Sequence of chain 1.A:
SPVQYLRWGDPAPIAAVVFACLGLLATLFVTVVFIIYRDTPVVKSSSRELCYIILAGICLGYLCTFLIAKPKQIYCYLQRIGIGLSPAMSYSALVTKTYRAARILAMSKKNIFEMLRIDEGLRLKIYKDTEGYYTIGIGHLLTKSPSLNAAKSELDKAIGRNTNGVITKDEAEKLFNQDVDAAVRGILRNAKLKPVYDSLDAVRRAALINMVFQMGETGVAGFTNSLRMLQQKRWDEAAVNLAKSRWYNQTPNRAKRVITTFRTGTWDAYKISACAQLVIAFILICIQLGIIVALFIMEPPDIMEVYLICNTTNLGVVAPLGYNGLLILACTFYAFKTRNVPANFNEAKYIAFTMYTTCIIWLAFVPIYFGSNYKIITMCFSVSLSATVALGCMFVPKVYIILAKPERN

A small-molecule ligand and the protein it binds are described below.
Small molecule (SMILES): COc1cccc(C#Cc2cccc(C)n2)c1

Binding-site contacts:
Ligand atom N1 contacts residue TYR94 of chain 1.A at 3.7 Å.
Ligand atom C3 contacts residue ALA405 of chain 1.A at 3.9 Å (hydrophobic).
Ligand atom O1 contacts residue PHE383 of chain 1.A at 3.2 Å.
Ligand atom C4 contacts residue ILE60 of chain 1.A at 3.7 Å (hydrophobic).
Ligand atom C4 contacts residue GLY59 of chain 1.A at 3.9 Å.
Ligand atom C14 contacts residue SER404 of chain 1.A at 3.9 Å.
Ligand atom O1 contacts residue SER400 of chain 1.A at 3.3 Å.
Ligand atom C7 contacts residue TRP380 of chain 1.A at 4.0 Å (hydrophobic).
Ligand atom C12 contacts residue PHE383 of chain 1.A at 3.7 Å (hydrophobic).
Ligand atom C2 contacts residue SER404 of chain 1.A at 3.7 Å.
Ligand atom C3 contacts residue SER404 of chain 1.A at 3.9 Å.
Ligand atom C15 contacts residue TRP380 of chain 1.A at 3.4 Å (hydrophobic).
Ligand atom C6 contacts residue ALA408 of chain 1.A at 3.7 Å (hydrophobic).
Ligand atom C8 contacts residue TRP380 of chain 1.A at 3.4 Å (hydrophobic).
Ligand atom C5 contacts residue SER89 of chain 1.A at 3.5 Å.
Ligand atom C14 contacts residue TRP380 of chain 1.A at 3.6 Å (hydrophobic).
Ligand atom C8 contacts residue PRO90 of chain 1.A at 3.6 Å (hydrophobic).
Ligand atom C14 contacts residue VAL401 of chain 1.A at 4.0 Å (hydrophobic).
Ligand atom C2 contacts residue PRO90 of chain 1.A at 3.7 Å (hydrophobic).
Ligand atom C11 contacts residue LEU339 of chain 1.A at 3.8 Å (hydrophobic).
Ligand atom C1 contacts residue SER89 of chain 1.A at 3.5 Å.
Ligand atom C15 contacts residue PHE383 of chain 1.A at 3.8 Å (hydrophobic).
Ligand atom C4 contacts residue SER89 of chain 1.A at 3.9 Å.
Ligand atom C5 contacts residue GLY59 of chain 1.A at 3.2 Å.
Ligand atom C6 contacts residue TYR94 of chain 1.A at 3.5 Å (hydrophobic).
Ligand atom C13 contacts residue SER400 of chain 1.A at 3.9 Å.
Ligand atom N1 contacts residue SER404 of chain 1.A at 3.0 Å (h-bond).
Ligand atom C8 contacts residue SER404 of chain 1.A at 3.8 Å.
Ligand atom C4 contacts residue SER93 of chain 1.A at 3.4 Å.
Ligand atom C5 contacts residue GLY63 of chain 1.A at 3.9 Å.
Ligand atom C8 contacts residue VAL401 of chain 1.A at 3.9 Å (hydrophobic).
Ligand atom C15 contacts residue ILE379 of chain 1.A at 3.5 Å (hydrophobic).
Ligand atom C7 contacts residue SER404 of chain 1.A at 3.5 Å.
Ligand atom C7 contacts residue PRO90 of chain 1.A at 3.4 Å (hydrophobic).
Ligand atom C5 contacts residue ILE60 of chain 1.A at 3.9 Å (hydrophobic).
Ligand atom C6 contacts residue SER404 of chain 1.A at 3.6 Å.
Ligand atom C1 contacts residue PRO90 of chain 1.A at 3.7 Å (hydrophobic).
Ligand atom C14 contacts residue SER400 of chain 1.A at 3.8 Å.
Ligand atom C10 contacts residue TRP380 of chain 1.A at 3.7 Å (hydrophobic).
Ligand atom C9 contacts residue TRP380 of chain 1.A at 3.3 Å (hydrophobic).